A small-molecule ligand and the protein it binds are described below.
Small molecule (SMILES): CCN(CC)CCO[C@H]1CC[C@@]2(C)C(=CC[C@@H]3[C@@H]2CC[C@]2(C)C(=O)CC[C@@H]32)C1

Sequence of chain 1.C:
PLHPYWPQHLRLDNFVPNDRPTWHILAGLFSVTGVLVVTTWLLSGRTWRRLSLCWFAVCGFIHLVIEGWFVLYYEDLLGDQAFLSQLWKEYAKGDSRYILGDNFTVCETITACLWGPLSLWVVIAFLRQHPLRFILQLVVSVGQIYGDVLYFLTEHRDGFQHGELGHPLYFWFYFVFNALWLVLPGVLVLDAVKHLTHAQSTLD

Binding-site contacts:
Ligand atom O1 contacts residue TRP109 of chain 1.C at 3.8 Å.
Ligand atom C23 contacts residue MSE129 of chain 1.C at 3.4 Å.
Ligand atom O2 contacts residue TYR196 of chain 1.C at 3.6 Å (h-bond).
Ligand atom C15 contacts residue PHE195 of chain 1.C at 3.9 Å (hydrophobic).
Ligand atom C13 contacts residue LEU108 of chain 1.C at 3.7 Å (hydrophobic).
Ligand atom O2 contacts residue ILE39 of chain 1.C at 3.8 Å.
Ligand atom C6 contacts residue LEU108 of chain 1.C at 3.7 Å (hydrophobic).
Ligand atom C1 contacts residue TRP109 of chain 1.C at 4.0 Å (hydrophobic).
Ligand atom C15 contacts residue TYR196 of chain 1.C at 3.4 Å (hydrophobic).
Ligand atom C8 contacts residue TYR196 of chain 1.C at 3.7 Å (hydrophobic).
Ligand atom C11 contacts residue TYR196 of chain 1.C at 3.7 Å (hydrophobic).
Ligand atom O2 contacts residue GLU111 of chain 1.C at 3.3 Å.
Ligand atom C2 contacts residue TRP109 of chain 1.C at 3.9 Å (hydrophobic).
Ligand atom C7 contacts residue TYR112 of chain 1.C at 3.5 Å (hydrophobic).
Ligand atom C17 contacts residue TYR196 of chain 1.C at 3.5 Å (hydrophobic).
Ligand atom C7 contacts residue MSE200 of chain 1.C at 3.3 Å.
Ligand atom C19 contacts residue LEU43 of chain 1.C at 4.0 Å (hydrophobic).
Ligand atom C14 contacts residue LEU108 of chain 1.C at 3.6 Å (hydrophobic).
Ligand atom C16 contacts residue LEU40 of chain 1.C at 4.0 Å (hydrophobic).
Ligand atom C16 contacts residue TYR196 of chain 1.C at 3.2 Å (hydrophobic).
Ligand atom C13 contacts residue ILE39 of chain 1.C at 3.6 Å (hydrophobic).
Ligand atom C4 contacts residue TYR112 of chain 1.C at 3.7 Å (hydrophobic).
Ligand atom C17 contacts residue GLU111 of chain 1.C at 4.0 Å.
Ligand atom C8 contacts residue MSE200 of chain 1.C at 3.7 Å.
Ligand atom C14 contacts residue LEU43 of chain 1.C at 3.7 Å (hydrophobic).
Ligand atom C21 contacts residue ASN201 of chain 1.C at 3.5 Å.
Ligand atom N contacts residue ASN201 of chain 1.C at 3.4 Å (h-bond).
Ligand atom C20 contacts residue ASN201 of chain 1.C at 3.3 Å.
Ligand atom C22 contacts residue TYR119 of chain 1.C at 4.0 Å (hydrophobic).
Ligand atom C24 contacts residue GLU88 of chain 1.C at 3.2 Å.
Ligand atom C21 contacts residue TYR119 of chain 1.C at 3.9 Å (hydrophobic).
Ligand atom C25 contacts residue TRP204 of chain 1.C at 3.5 Å (hydrophobic).
Ligand atom C23 contacts residue TYR173 of chain 1.C at 3.4 Å (hydrophobic).
Ligand atom C23 contacts residue ASP170 of chain 1.C at 3.0 Å.
Ligand atom C22 contacts residue ASN201 of chain 1.C at 4.0 Å.
Ligand atom C19 contacts residue ILE39 of chain 1.C at 3.8 Å (hydrophobic).
Ligand atom C22 contacts residue MSE129 of chain 1.C at 3.5 Å.
Ligand atom C12 contacts residue ILE39 of chain 1.C at 4.0 Å (hydrophobic).
Ligand atom C23 contacts residue ASN201 of chain 1.C at 3.9 Å.
Ligand atom C25 contacts residue GLU88 of chain 1.C at 3.6 Å.